A small-molecule ligand and the protein it binds are described below.
Small molecule (SMILES): C[C@@H]1OC[C@@H](O)[C@H](O[C@@H]2O[C@H](CO)[C@@H](O)[C@H](O)[C@H]2O)[C@@H]1O

Sequence of chain 1.A:
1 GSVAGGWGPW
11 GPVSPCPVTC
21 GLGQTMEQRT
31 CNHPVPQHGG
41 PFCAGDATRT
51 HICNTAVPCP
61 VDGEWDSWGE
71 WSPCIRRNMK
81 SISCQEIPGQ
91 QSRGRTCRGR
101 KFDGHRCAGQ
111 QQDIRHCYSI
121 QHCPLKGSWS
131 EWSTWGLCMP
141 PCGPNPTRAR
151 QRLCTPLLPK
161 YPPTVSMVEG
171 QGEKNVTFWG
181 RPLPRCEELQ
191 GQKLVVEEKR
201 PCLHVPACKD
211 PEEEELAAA

Binding-site contacts:
Ligand atom O6 contacts residue VAL18 of chain 1.A at 3.5 Å.
Ligand atom C3 contacts residue CYS20 of chain 1.A at 3.8 Å (hydrophobic).
Ligand atom O6 contacts residue CYS20 of chain 1.A at 4.5 Å.
Ligand atom O4 contacts residue ASN34 of chain 1.B at 3.2 Å (h-bond).
Ligand atom C5 contacts residue CYS20 of chain 1.A at 3.8 Å (hydrophobic).
Ligand atom C6 contacts residue THR19 of chain 1.A at 3.8 Å.
Ligand atom O2 contacts residue THR19 of chain 1.A at 2.8 Å (h-bond).
Ligand atom O2 contacts residue PRO60 of chain 1.A at 4.2 Å.
Ligand atom O5 contacts residue CYS20 of chain 1.A at 4.2 Å.
Ligand atom O3 contacts residue CYS20 of chain 1.A at 4.4 Å.
Ligand atom C4 contacts residue PRO60 of chain 1.A at 3.9 Å (hydrophobic).
Ligand atom C3 contacts residue THR19 of chain 1.A at 2.9 Å.
Ligand atom O3 contacts residue THR19 of chain 1.A at 4.2 Å.
Ligand atom C2 contacts residue THR19 of chain 1.A at 2.4 Å.
Ligand atom C4 contacts residue THR19 of chain 1.A at 3.5 Å.
Ligand atom C4 contacts residue CYS20 of chain 1.A at 3.7 Å (hydrophobic).
Ligand atom C5 contacts residue ASN34 of chain 1.B at 4.0 Å.
Ligand atom C1 contacts residue THR19 of chain 1.A at 1.4 Å.
Ligand atom O4 contacts residue THR19 of chain 1.A at 4.3 Å.
Ligand atom C6 contacts residue CYS20 of chain 1.A at 4.1 Å (hydrophobic).
Ligand atom C6 contacts residue ASN34 of chain 1.B at 4.4 Å.
Ligand atom O5 contacts residue THR19 of chain 1.A at 2.3 Å (h-bond).
Ligand atom O4 contacts residue PRO60 of chain 1.A at 4.0 Å.
Ligand atom C1 contacts residue CYS20 of chain 1.A at 3.9 Å (hydrophobic).
Ligand atom C6 contacts residue PRO60 of chain 1.A at 4.3 Å (hydrophobic).
Ligand atom C3 contacts residue ASN34 of chain 1.B at 4.4 Å.
Ligand atom C4 contacts residue ASN34 of chain 1.B at 4.0 Å.
Ligand atom C5 contacts residue THR19 of chain 1.A at 2.9 Å.

Sequence of chain 1.B:
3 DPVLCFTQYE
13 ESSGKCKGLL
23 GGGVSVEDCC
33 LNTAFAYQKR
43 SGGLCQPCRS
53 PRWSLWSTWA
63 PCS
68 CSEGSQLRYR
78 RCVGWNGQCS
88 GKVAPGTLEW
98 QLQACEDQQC